Binding-site contacts:
Ligand atom C contacts residue CYS145 of chain 2.A at 1.9 Å (hydrophobic).
Ligand atom FAY contacts residue LEU167 of chain 2.A at 3.4 Å.
Ligand atom FBS contacts residue HIS41 of chain 2.A at 3.2 Å.
Ligand atom CD1 contacts residue GLU166 of chain 2.A at 3.6 Å.
Ligand atom CBH contacts residue HIS41 of chain 2.A at 3.4 Å.
Ligand atom CAM contacts residue HIS164 of chain 2.A at 3.6 Å.
Ligand atom FAW contacts residue MET165 of chain 2.A at 3.0 Å.
Ligand atom SBM contacts residue GLY143 of chain 2.A at 3.5 Å (h-bond).
Ligand atom NAE contacts residue GLU166 of chain 2.A at 3.1 Å (salt-bridge).
Ligand atom SBM contacts residue ASN142 of chain 2.A at 3.4 Å (h-bond).
Ligand atom OAL contacts residue GLU166 of chain 2.A at 3.6 Å.
Ligand atom FBS contacts residue MET49 of chain 2.A at 3.3 Å.
Ligand atom NAT contacts residue GLU166 of chain 2.A at 2.8 Å (salt-bridge).
Ligand atom NBJ contacts residue HIS41 of chain 2.A at 3.0 Å.
Ligand atom NBJ contacts residue CYS145 of chain 2.A at 3.4 Å (h-bond).
Ligand atom O contacts residue SER144 of chain 2.A at 3.3 Å (h-bond).
Ligand atom OBE contacts residue MET165 of chain 2.A at 3.2 Å.
Ligand atom FAY contacts residue GLU166 of chain 2.A at 3.0 Å.
Ligand atom N contacts residue CYS145 of chain 2.A at 2.9 Å (h-bond).
Ligand atom CBO contacts residue THR25 of chain 2.A at 3.6 Å.
Ligand atom CAV contacts residue GLU166 of chain 2.A at 3.5 Å.
Ligand atom CBI contacts residue CYS145 of chain 2.A at 2.7 Å (hydrophobic).
Ligand atom OAZ contacts residue GLN189 of chain 2.A at 3.3 Å.
Ligand atom CBQ contacts residue THR25 of chain 2.A at 3.6 Å.
Ligand atom OBE contacts residue GLU166 of chain 2.A at 3.0 Å (salt-bridge).
Ligand atom CA contacts residue CYS145 of chain 2.A at 2.7 Å (hydrophobic).
Ligand atom N contacts residue HIS164 of chain 2.A at 2.9 Å (h-bond).
Ligand atom NAE contacts residue PHE140 of chain 2.A at 3.4 Å (h-bond).
Ligand atom FAX contacts residue GLU166 of chain 2.A at 3.3 Å.
Ligand atom OAL contacts residue HIS163 of chain 2.A at 2.7 Å (h-bond).
Ligand atom OAL contacts residue PHE140 of chain 2.A at 3.4 Å.
Ligand atom CBD contacts residue GLU166 of chain 2.A at 3.2 Å.
Ligand atom FAY contacts residue MET165 of chain 2.A at 2.8 Å.
Ligand atom FAW contacts residue GLN192 of chain 2.A at 3.2 Å.
Ligand atom CAV contacts residue MET165 of chain 2.A at 3.3 Å (hydrophobic).
Ligand atom FAW contacts residue THR190 of chain 2.A at 3.0 Å.
Ligand atom O contacts residue GLY143 of chain 2.A at 3.2 Å (h-bond).
Ligand atom CB contacts residue CYS145 of chain 2.A at 3.2 Å (hydrophobic).
Ligand atom O contacts residue CYS145 of chain 2.A at 2.5 Å (h-bond).
Ligand atom CBP contacts residue THR25 of chain 2.A at 3.1 Å.

Sequence of chain 1.A:
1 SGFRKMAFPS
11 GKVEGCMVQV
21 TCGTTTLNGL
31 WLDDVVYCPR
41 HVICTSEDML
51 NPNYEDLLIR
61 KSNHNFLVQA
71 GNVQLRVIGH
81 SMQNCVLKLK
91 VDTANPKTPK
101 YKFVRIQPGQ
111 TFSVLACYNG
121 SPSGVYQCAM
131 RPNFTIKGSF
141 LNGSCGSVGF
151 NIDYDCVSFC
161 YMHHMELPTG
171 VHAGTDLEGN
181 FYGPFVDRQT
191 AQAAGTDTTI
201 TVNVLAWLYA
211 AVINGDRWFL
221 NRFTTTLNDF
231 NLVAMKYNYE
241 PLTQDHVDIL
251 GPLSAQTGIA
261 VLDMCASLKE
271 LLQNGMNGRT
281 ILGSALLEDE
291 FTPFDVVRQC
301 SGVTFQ

Sequence of chain 2.A:
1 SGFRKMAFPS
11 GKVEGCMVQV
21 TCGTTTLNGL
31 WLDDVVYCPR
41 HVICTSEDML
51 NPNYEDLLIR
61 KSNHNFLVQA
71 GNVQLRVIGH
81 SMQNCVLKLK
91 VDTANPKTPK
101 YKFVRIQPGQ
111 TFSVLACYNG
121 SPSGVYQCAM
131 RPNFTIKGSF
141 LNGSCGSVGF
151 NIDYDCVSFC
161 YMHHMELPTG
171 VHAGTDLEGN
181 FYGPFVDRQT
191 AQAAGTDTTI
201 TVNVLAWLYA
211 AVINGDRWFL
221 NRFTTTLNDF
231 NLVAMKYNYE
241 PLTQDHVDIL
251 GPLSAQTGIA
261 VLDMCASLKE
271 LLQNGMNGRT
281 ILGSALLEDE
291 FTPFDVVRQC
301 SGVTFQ

The protein below binds the small molecule below.
Small molecule (SMILES): CC(C)(C)[C@H](NC(=O)C(F)(F)F)C(=O)N1C[C@H]2[C@@H]([C@H]1C(=O)N[C@@H](C[C@@H]1CCNC1=O)[C@H](O)c1nc3c(F)cccc3s1)C2(C)C